Sequence of chain 1.A:
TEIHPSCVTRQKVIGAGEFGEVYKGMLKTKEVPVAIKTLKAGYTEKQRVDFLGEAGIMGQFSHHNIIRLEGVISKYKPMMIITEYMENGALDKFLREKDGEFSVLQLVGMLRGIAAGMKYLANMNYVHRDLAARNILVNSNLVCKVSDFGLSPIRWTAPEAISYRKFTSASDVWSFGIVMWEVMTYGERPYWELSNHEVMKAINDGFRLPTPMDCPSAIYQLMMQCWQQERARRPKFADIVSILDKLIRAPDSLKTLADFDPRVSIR

This small molecule binds to this protein.
Small molecule (SMILES): Cc1ccc(C(=O)Nc2cccc(C(F)(F)F)c2)cc1Nc1nc(-c2cccnc2)nc2c1cnn2C

Binding-site contacts:
Ligand atom C28 contacts residue LEU152 of chain 1.A at 3.3 Å (hydrophobic).
Ligand atom O09 contacts residue ASP163 of chain 1.A at 2.8 Å (salt-bridge).
Ligand atom C03 contacts residue THR98 of chain 1.A at 3.4 Å.
Ligand atom C28 contacts residue ALA50 of chain 1.A at 3.5 Å (hydrophobic).
Ligand atom C31 contacts residue TYR100 of chain 1.A at 3.5 Å (hydrophobic).
Ligand atom F19 contacts residue LEU136 of chain 1.A at 3.6 Å.
Ligand atom N34 contacts residue VAL33 of chain 1.A at 3.4 Å.
Ligand atom F18 contacts residue HIS143 of chain 1.A at 3.4 Å.
Ligand atom N29 contacts residue MET101 of chain 1.A at 3.0 Å (h-bond).
Ligand atom F20 contacts residue VAL161 of chain 1.A at 3.4 Å.
Ligand atom N23 contacts residue PHE164 of chain 1.A at 3.4 Å.
Ligand atom C32 contacts residue PHE164 of chain 1.A at 3.6 Å (hydrophobic).
Ligand atom C22 contacts residue ALA50 of chain 1.A at 3.6 Å (hydrophobic).
Ligand atom C01 contacts residue ALA50 of chain 1.A at 3.5 Å (hydrophobic).
Ligand atom C33 contacts residue PHE164 of chain 1.A at 3.2 Å (hydrophobic).
Ligand atom N10 contacts residue GLU69 of chain 1.A at 2.7 Å (salt-bridge).
Ligand atom N10 contacts residue ASP163 of chain 1.A at 3.5 Å (salt-bridge).
Ligand atom C28 contacts residue GLU99 of chain 1.A at 3.3 Å.
Ligand atom C08 contacts residue ASP163 of chain 1.A at 3.3 Å.
Ligand atom F18 contacts residue SER162 of chain 1.A at 3.3 Å.
Ligand atom C13 contacts residue TYR141 of chain 1.A at 3.4 Å (hydrophobic).
Ligand atom C06 contacts residue GLU69 of chain 1.A at 3.4 Å.
Ligand atom C27 contacts residue ALA50 of chain 1.A at 3.4 Å (hydrophobic).
Ligand atom F19 contacts residue PHE76 of chain 1.A at 3.5 Å.
Ligand atom F20 contacts residue ILE81 of chain 1.A at 3.6 Å.
Ligand atom C24 contacts residue PHE164 of chain 1.A at 3.5 Å (hydrophobic).
Ligand atom C12 contacts residue GLU69 of chain 1.A at 3.1 Å.
Ligand atom C27 contacts residue LEU152 of chain 1.A at 3.4 Å (hydrophobic).
Ligand atom C32 contacts residue VAL33 of chain 1.A at 3.6 Å (hydrophobic).
Ligand atom C31 contacts residue MET101 of chain 1.A at 3.5 Å (hydrophobic).
Ligand atom C33 contacts residue VAL33 of chain 1.A at 3.5 Å (hydrophobic).
Ligand atom C02 contacts residue THR98 of chain 1.A at 3.5 Å.
Ligand atom N29 contacts residue LEU152 of chain 1.A at 3.6 Å.
Ligand atom C11 contacts residue GLU69 of chain 1.A at 3.4 Å.
Ligand atom C16 contacts residue ASP163 of chain 1.A at 3.6 Å.
Ligand atom N21 contacts residue THR98 of chain 1.A at 2.7 Å (h-bond).
Ligand atom N29 contacts residue TYR100 of chain 1.A at 3.6 Å.
Ligand atom N10 contacts residue MET73 of chain 1.A at 3.2 Å (h-bond).
Ligand atom O09 contacts residue SER162 of chain 1.A at 3.3 Å.
Ligand atom C14 contacts residue TYR141 of chain 1.A at 3.4 Å (hydrophobic).